A protein and the small-molecule ligand that binds it are described below.
Small molecule (SMILES): CO[C@H]1O[C@H](Cn2cc(CNC(=O)CCC(=O)N[C@@H]3O[C@H](CO)[C@H](O)[C@H](O)[C@H]3O)nn2)[C@@H](O)[C@H](O)[C@H]1O

Binding-site contacts:
Ligand atom C2 contacts residue SER211 of chain 1.C at 4.1 Å.
Ligand atom C6 contacts residue TYR125 of chain 1.C at 3.5 Å (hydrophobic).
Ligand atom O6 contacts residue TYR125 of chain 1.C at 3.4 Å.
Ligand atom O4 contacts residue ALA82 of chain 1.C at 4.0 Å.
Ligand atom O2 contacts residue GLU129 of chain 1.C at 3.8 Å.
Ligand atom O6 contacts residue GLY213 of chain 1.C at 4.3 Å.
Ligand atom O3 contacts residue ASP83 of chain 1.C at 2.6 Å (salt-bridge).
Ligand atom O3 contacts residue GLY103 of chain 1.C at 3.6 Å.
Ligand atom C3 contacts residue SER211 of chain 1.C at 4.4 Å.
Ligand atom C3 contacts residue ASP83 of chain 1.C at 3.7 Å.
Ligand atom O5 contacts residue SER211 of chain 1.C at 3.4 Å (h-bond).
Ligand atom O3 contacts residue ASN127 of chain 1.C at 3.0 Å (h-bond).
Ligand atom C5 contacts residue TYR125 of chain 1.C at 3.5 Å (hydrophobic).
Ligand atom O4 contacts residue GLY214 of chain 1.C at 4.0 Å.
Ligand atom C1 contacts residue TYR125 of chain 1.C at 4.3 Å (hydrophobic).
Ligand atom C4 contacts residue ALA82 of chain 1.C at 4.3 Å (hydrophobic).
Ligand atom C5 contacts residue SER211 of chain 1.C at 3.6 Å.
Ligand atom O4 contacts residue SER211 of chain 1.C at 2.5 Å (h-bond).
Ligand atom O4 contacts residue GLY103 of chain 1.C at 4.4 Å.
Ligand atom C6 contacts residue ASP80 of chain 1.C at 3.6 Å.
Ligand atom C1 contacts residue SER211 of chain 1.C at 4.2 Å.
Ligand atom O5 contacts residue TYR125 of chain 1.C at 4.4 Å.
Ligand atom C6 contacts residue GLY213 of chain 1.C at 4.1 Å.
Ligand atom C3 contacts residue TYR125 of chain 1.C at 3.7 Å (hydrophobic).
Ligand atom O6 contacts residue ASP80 of chain 1.C at 2.8 Å (salt-bridge).
Ligand atom O3 contacts residue GLY104 of chain 1.C at 3.1 Å (h-bond).
Ligand atom O3 contacts residue TYR125 of chain 1.C at 4.0 Å.
Ligand atom C6 contacts residue SER211 of chain 1.C at 3.7 Å.
Ligand atom N4 contacts residue LEU212 of chain 1.C at 3.9 Å.
Ligand atom C6 contacts residue GLY214 of chain 1.C at 3.7 Å.
Ligand atom C4 contacts residue ASP83 of chain 1.C at 3.6 Å.
Ligand atom O2 contacts residue ASN127 of chain 1.C at 3.6 Å (h-bond).
Ligand atom C2 contacts residue ASN127 of chain 1.C at 4.2 Å.
Ligand atom C4 contacts residue SER211 of chain 1.C at 3.6 Å.
Ligand atom N5 contacts residue LEU212 of chain 1.C at 3.3 Å.
Ligand atom C3 contacts residue ASN127 of chain 1.C at 3.6 Å.
Ligand atom O10 contacts residue LEU212 of chain 1.C at 4.4 Å.
Ligand atom C4 contacts residue TYR125 of chain 1.C at 3.8 Å (hydrophobic).
Ligand atom O4 contacts residue ASP83 of chain 1.C at 2.7 Å (salt-bridge).

Sequence of chain 1.C:
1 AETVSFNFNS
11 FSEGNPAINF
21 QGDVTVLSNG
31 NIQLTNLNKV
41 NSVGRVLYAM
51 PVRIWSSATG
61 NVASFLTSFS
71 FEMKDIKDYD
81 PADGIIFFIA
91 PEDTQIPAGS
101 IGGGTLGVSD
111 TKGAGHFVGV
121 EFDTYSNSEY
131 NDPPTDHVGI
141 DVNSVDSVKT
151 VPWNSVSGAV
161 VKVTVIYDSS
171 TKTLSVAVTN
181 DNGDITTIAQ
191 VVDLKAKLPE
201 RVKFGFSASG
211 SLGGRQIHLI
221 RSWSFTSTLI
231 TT